Sequence of chain 1.K:
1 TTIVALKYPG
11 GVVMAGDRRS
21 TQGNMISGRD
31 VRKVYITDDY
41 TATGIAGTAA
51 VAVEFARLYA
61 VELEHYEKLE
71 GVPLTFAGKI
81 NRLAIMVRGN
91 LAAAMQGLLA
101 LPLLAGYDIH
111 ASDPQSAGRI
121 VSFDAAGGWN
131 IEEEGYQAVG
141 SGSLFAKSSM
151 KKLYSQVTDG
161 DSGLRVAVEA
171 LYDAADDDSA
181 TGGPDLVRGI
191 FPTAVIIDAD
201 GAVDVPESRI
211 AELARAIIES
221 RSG

Sequence of chain 1.L:
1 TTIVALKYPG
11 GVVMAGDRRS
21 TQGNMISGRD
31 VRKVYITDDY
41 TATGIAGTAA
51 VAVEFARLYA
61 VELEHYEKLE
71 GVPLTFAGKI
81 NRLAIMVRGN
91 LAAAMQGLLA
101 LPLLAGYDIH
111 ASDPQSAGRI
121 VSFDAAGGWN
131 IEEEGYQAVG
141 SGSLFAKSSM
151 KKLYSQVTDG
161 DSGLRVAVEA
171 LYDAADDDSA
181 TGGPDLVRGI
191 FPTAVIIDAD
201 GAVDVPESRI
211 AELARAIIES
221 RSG

Binding-site contacts:
Ligand atom C16 contacts residue VAL31 of chain 1.K at 3.5 Å (hydrophobic).
Ligand atom C10 contacts residue LYS33 of chain 1.K at 3.5 Å.
Ligand atom C29 contacts residue ASN130 of chain 1.L at 3.7 Å.
Ligand atom O31 contacts residue GLN22 of chain 1.K at 3.1 Å (h-bond).
Ligand atom C15 contacts residue VAL31 of chain 1.K at 3.5 Å (hydrophobic).
Ligand atom C05 contacts residue GLY47 of chain 1.K at 3.5 Å.
Ligand atom C17 contacts residue VAL31 of chain 1.K at 3.5 Å (hydrophobic).
Ligand atom N06 contacts residue GLY47 of chain 1.K at 2.7 Å (h-bond).
Ligand atom C19 contacts residue THR21 of chain 1.K at 3.4 Å.
Ligand atom C04 contacts residue GLY47 of chain 1.K at 3.5 Å.
Ligand atom C28 contacts residue SER27 of chain 1.K at 3.5 Å.
Ligand atom C12 contacts residue VAL31 of chain 1.K at 3.5 Å (hydrophobic).
Ligand atom C09 contacts residue ILE45 of chain 1.K at 3.4 Å (hydrophobic).
Ligand atom C07 contacts residue GLY47 of chain 1.K at 3.7 Å.
Ligand atom N06 contacts residue THR1 of chain 1.K at 3.6 Å (h-bond).
Ligand atom O31 contacts residue SER20 of chain 1.K at 3.4 Å (h-bond).
Ligand atom C14 contacts residue ALA49 of chain 1.K at 3.5 Å (hydrophobic).
Ligand atom C24 contacts residue SER20 of chain 1.K at 3.7 Å.
Ligand atom C04 contacts residue THR21 of chain 1.K at 3.7 Å.
Ligand atom O01 contacts residue ALA49 of chain 1.K at 2.9 Å (h-bond).
Ligand atom O18 contacts residue SER20 of chain 1.K at 3.5 Å.
Ligand atom C09 contacts residue LYS33 of chain 1.K at 3.7 Å.
Ligand atom N03 contacts residue THR21 of chain 1.K at 2.9 Å (h-bond).
Ligand atom C07 contacts residue THR1 of chain 1.K at 3.0 Å.
Ligand atom C14 contacts residue VAL31 of chain 1.K at 3.5 Å (hydrophobic).
Ligand atom O31 contacts residue SER27 of chain 1.K at 2.8 Å (h-bond).
Ligand atom C24 contacts residue GLN22 of chain 1.K at 3.7 Å.
Ligand atom C13 contacts residue VAL31 of chain 1.K at 3.6 Å (hydrophobic).
Ligand atom C29 contacts residue SER122 of chain 1.L at 3.4 Å.
Ligand atom C30 contacts residue SER122 of chain 1.L at 3.1 Å.
Ligand atom C23 contacts residue ASP124 of chain 1.L at 3.3 Å.
Ligand atom C17 contacts residue ALA49 of chain 1.K at 3.7 Å (hydrophobic).
Ligand atom C24 contacts residue ASP124 of chain 1.L at 3.6 Å.
Ligand atom C16 contacts residue ALA49 of chain 1.K at 3.5 Å (hydrophobic).
Ligand atom C10 contacts residue ILE45 of chain 1.K at 3.2 Å (hydrophobic).
Ligand atom O01 contacts residue THR48 of chain 1.K at 3.4 Å.
Ligand atom O18 contacts residue THR21 of chain 1.K at 3.2 Å (h-bond).
Ligand atom N25 contacts residue ASP124 of chain 1.L at 3.3 Å (salt-bridge).
Ligand atom C15 contacts residue ALA49 of chain 1.K at 3.4 Å (hydrophobic).
Ligand atom N32 contacts residue ASP124 of chain 1.L at 3.3 Å (salt-bridge).

This protein binds this small molecule.
Small molecule (SMILES): COC[C@H](NC(=O)[C@H](CC(=O)NOC(C)(C)C)NC(=O)c1cc(C)on1)C(=O)NCc1cccc2ccccc12